This small molecule binds to this protein.
Small molecule (SMILES): O=C(Nc1cncc2ccccc12)[C@@H]1NCCc2ccc(Cl)cc21

Sequence of chain 1.A:
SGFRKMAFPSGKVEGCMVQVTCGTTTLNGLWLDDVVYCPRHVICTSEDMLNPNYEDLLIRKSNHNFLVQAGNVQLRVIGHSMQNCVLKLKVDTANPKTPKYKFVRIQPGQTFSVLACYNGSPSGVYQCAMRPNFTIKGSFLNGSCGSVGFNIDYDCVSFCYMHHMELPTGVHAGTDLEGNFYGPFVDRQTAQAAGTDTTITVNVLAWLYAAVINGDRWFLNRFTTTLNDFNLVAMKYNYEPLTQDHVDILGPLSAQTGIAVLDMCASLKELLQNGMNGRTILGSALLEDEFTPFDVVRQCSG

Sequence of chain 1.B:
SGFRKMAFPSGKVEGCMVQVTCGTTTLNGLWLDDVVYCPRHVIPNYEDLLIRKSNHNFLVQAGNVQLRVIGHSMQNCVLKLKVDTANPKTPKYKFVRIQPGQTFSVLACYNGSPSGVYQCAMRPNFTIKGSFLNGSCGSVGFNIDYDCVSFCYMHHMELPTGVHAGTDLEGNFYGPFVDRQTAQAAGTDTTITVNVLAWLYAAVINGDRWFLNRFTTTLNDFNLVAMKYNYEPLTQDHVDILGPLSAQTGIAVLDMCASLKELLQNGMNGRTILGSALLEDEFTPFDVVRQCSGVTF

Binding-site contacts:
Ligand atom N2 contacts residue LEU141 of chain 1.A at 3.8 Å.
Ligand atom O contacts residue MET165 of chain 1.A at 3.3 Å.
Ligand atom C2 contacts residue GLN189 of chain 1.A at 3.3 Å.
Ligand atom CL contacts residue MET165 of chain 1.A at 3.8 Å.
Ligand atom C9 contacts residue SER144 of chain 1.A at 3.8 Å.
Ligand atom CL contacts residue HIS41 of chain 1.A at 3.5 Å.
Ligand atom N2 contacts residue SER144 of chain 1.A at 3.4 Å (h-bond).
Ligand atom C11 contacts residue GLU166 of chain 1.A at 3.7 Å.
Ligand atom C11 contacts residue PHE140 of chain 1.A at 3.9 Å (hydrophobic).
Ligand atom C10 contacts residue LEU141 of chain 1.A at 3.6 Å (hydrophobic).
Ligand atom C13 contacts residue ASN142 of chain 1.A at 3.9 Å.
Ligand atom C18 contacts residue HIS41 of chain 1.A at 3.8 Å.
Ligand atom C1 contacts residue DMS1 of chain 1.E at 3.7 Å.
Ligand atom N2 contacts residue GLU166 of chain 1.A at 3.9 Å.
Ligand atom C4 contacts residue GLN189 of chain 1.A at 3.4 Å.
Ligand atom C12 contacts residue GLU166 of chain 1.A at 3.5 Å.
Ligand atom C11 contacts residue ASN142 of chain 1.A at 3.9 Å.
Ligand atom N2 contacts residue HIS163 of chain 1.A at 2.9 Å (h-bond).
Ligand atom C2 contacts residue DMS1 of chain 1.E at 3.6 Å.
Ligand atom C18 contacts residue HIS164 of chain 1.A at 3.3 Å.
Ligand atom N1 contacts residue CYS145 of chain 1.A at 3.6 Å.
Ligand atom C14 contacts residue ASN142 of chain 1.A at 3.7 Å.
Ligand atom C contacts residue MET165 of chain 1.A at 3.7 Å (hydrophobic).
Ligand atom C18 contacts residue MET165 of chain 1.A at 3.6 Å (hydrophobic).
Ligand atom C11 contacts residue LEU141 of chain 1.A at 3.7 Å (hydrophobic).
Ligand atom C15 contacts residue ASN142 of chain 1.A at 3.5 Å.
Ligand atom CL contacts residue ASP187 of chain 1.A at 3.4 Å.
Ligand atom C12 contacts residue PHE140 of chain 1.A at 3.8 Å (hydrophobic).
Ligand atom C10 contacts residue PHE140 of chain 1.A at 3.3 Å (hydrophobic).
Ligand atom C9 contacts residue HIS163 of chain 1.A at 3.2 Å.
Ligand atom C10 contacts residue GLU166 of chain 1.A at 3.4 Å.
Ligand atom CL contacts residue ARG188 of chain 1.A at 4.0 Å.
Ligand atom C1 contacts residue MET49 of chain 1.A at 3.6 Å (hydrophobic).
Ligand atom N2 contacts residue PHE140 of chain 1.A at 3.6 Å.
Ligand atom C1 contacts residue ARG188 of chain 1.A at 4.0 Å.
Ligand atom C3 contacts residue GLN189 of chain 1.A at 3.8 Å.
Ligand atom C12 contacts residue LEU141 of chain 1.A at 3.8 Å (hydrophobic).
Ligand atom O contacts residue GLU166 of chain 1.A at 3.1 Å (salt-bridge).
Ligand atom C12 contacts residue ASN142 of chain 1.A at 3.8 Å.
Ligand atom C contacts residue MET49 of chain 1.A at 3.8 Å (hydrophobic).